The protein below binds the small molecule below.
Small molecule (SMILES): CC(=O)N[C@H]1[C@H](O[C@H]2[C@H](O)[C@@H](NC(C)=O)CO[C@@H]2CO)O[C@H](CO)[C@@H](O)[C@@H]1O

Sequence of chain 1.A:
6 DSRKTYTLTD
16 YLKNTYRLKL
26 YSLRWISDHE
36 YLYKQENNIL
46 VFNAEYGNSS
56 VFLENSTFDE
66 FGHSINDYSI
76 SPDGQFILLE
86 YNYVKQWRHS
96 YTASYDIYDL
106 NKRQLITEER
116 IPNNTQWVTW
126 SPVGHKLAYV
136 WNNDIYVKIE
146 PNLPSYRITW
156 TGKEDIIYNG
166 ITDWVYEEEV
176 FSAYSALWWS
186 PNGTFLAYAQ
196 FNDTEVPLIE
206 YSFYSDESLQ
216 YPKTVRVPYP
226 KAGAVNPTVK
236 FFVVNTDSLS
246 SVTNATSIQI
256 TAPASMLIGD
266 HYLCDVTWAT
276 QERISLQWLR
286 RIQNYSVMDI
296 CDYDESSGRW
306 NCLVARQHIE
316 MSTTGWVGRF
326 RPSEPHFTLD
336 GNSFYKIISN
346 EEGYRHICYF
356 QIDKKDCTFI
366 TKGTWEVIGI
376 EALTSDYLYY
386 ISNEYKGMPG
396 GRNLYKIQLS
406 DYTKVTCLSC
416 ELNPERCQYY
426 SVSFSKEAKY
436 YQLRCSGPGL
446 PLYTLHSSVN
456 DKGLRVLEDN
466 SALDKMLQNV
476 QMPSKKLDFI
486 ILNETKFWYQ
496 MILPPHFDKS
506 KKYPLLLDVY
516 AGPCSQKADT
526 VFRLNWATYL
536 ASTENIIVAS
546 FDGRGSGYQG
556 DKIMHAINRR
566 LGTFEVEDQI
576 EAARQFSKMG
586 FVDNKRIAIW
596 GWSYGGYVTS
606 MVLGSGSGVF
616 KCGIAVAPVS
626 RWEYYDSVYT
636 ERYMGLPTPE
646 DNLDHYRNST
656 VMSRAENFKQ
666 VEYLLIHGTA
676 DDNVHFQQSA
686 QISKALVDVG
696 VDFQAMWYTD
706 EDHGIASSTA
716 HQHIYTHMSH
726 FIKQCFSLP

Binding-site contacts:
Ligand atom O7 contacts residue THR189 of chain 1.A at 4.2 Å.
Ligand atom C7 contacts residue ASN240 of chain 1.A at 4.1 Å.
Ligand atom O5 contacts residue ASN187 of chain 1.A at 2.4 Å (h-bond).
Ligand atom C8 contacts residue THR189 of chain 1.A at 3.7 Å.
Ligand atom C6 contacts residue GLN276 of chain 1.A at 4.0 Å.
Ligand atom C2 contacts residue ASN187 of chain 1.A at 2.5 Å.
Ligand atom C4 contacts residue GLU300 of chain 1.A at 4.4 Å.
Ligand atom C4 contacts residue ASN187 of chain 1.A at 4.2 Å.
Ligand atom C1 contacts residue THR189 of chain 1.A at 3.0 Å.
Ligand atom C7 contacts residue ASN187 of chain 1.A at 3.7 Å.
Ligand atom C3 contacts residue THR189 of chain 1.A at 3.7 Å.
Ligand atom C6 contacts residue GLU277 of chain 1.A at 3.0 Å.
Ligand atom C7 contacts residue THR189 of chain 1.A at 4.4 Å.
Ligand atom C5 contacts residue THR189 of chain 1.A at 3.4 Å.
Ligand atom C8 contacts residue ASN240 of chain 1.A at 3.9 Å.
Ligand atom C8 contacts residue PHE190 of chain 1.A at 3.5 Å (hydrophobic).
Ligand atom C1 contacts residue ASN187 of chain 1.A at 1.4 Å.
Ligand atom C5 contacts residue GLN276 of chain 1.A at 4.4 Å.
Ligand atom O6 contacts residue GLN276 of chain 1.A at 3.6 Å.
Ligand atom C2 contacts residue THR189 of chain 1.A at 3.8 Å.
Ligand atom C8 contacts residue TYR298 of chain 1.A at 4.5 Å (hydrophobic).
Ligand atom C5 contacts residue GLU277 of chain 1.A at 4.4 Å.
Ligand atom N2 contacts residue ASN187 of chain 1.A at 2.8 Å (h-bond).
Ligand atom N2 contacts residue THR189 of chain 1.A at 4.0 Å.
Ligand atom O7 contacts residue ASN240 of chain 1.A at 3.5 Å (h-bond).
Ligand atom O4 contacts residue GLU300 of chain 1.A at 3.9 Å.
Ligand atom C1 contacts residue GLU277 of chain 1.A at 4.3 Å.
Ligand atom O6 contacts residue GLU277 of chain 1.A at 2.5 Å (salt-bridge).
Ligand atom O7 contacts residue ASN187 of chain 1.A at 3.8 Å.
Ligand atom O5 contacts residue GLN276 of chain 1.A at 3.5 Å.
Ligand atom C5 contacts residue ASN187 of chain 1.A at 3.7 Å.
Ligand atom O5 contacts residue THR189 of chain 1.A at 3.5 Å (h-bond).
Ligand atom O3 contacts residue GLU300 of chain 1.A at 3.0 Å (salt-bridge).
Ligand atom C4 contacts residue THR189 of chain 1.A at 4.1 Å.
Ligand atom C3 contacts residue GLU300 of chain 1.A at 3.7 Å.
Ligand atom C3 contacts residue ASN187 of chain 1.A at 3.8 Å.
Ligand atom C1 contacts residue GLN276 of chain 1.A at 4.1 Å.